Sequence of chain 3.A:
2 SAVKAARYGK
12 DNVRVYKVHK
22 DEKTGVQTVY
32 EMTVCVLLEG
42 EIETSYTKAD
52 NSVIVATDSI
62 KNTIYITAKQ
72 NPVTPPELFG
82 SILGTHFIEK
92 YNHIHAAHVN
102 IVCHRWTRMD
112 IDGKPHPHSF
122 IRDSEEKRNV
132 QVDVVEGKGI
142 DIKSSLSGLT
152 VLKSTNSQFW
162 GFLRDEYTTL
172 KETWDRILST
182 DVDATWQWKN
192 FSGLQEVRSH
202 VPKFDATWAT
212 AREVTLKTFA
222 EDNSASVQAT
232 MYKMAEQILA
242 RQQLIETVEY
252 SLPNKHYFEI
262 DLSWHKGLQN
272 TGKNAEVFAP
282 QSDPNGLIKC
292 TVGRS

Binding-site contacts:
Ligand atom C8 contacts residue PHE160 of chain 3.A at 3.5 Å (hydrophobic).
Ligand atom C2 contacts residue ARG177 of chain 3.A at 2.6 Å.
Ligand atom N1 contacts residue VAL228 of chain 3.A at 3.5 Å.
Ligand atom O6 contacts residue ILE55 of chain 4.A at 3.5 Å.
Ligand atom C6 contacts residue GLN229 of chain 3.A at 3.1 Å.
Ligand atom O2 contacts residue VAL228 of chain 3.A at 2.0 Å.
Ligand atom N7 contacts residue THR58 of chain 4.A at 2.2 Å.
Ligand atom N1 contacts residue PHE160 of chain 3.A at 3.6 Å.
Ligand atom C2 contacts residue ASN255 of chain 3.A at 3.5 Å.
Ligand atom N9 contacts residue PHE160 of chain 3.A at 3.4 Å.
Ligand atom N3 contacts residue ASN255 of chain 3.A at 3.0 Å.
Ligand atom N7 contacts residue PHE160 of chain 3.A at 3.6 Å.
Ligand atom O8 contacts residue LEU171 of chain 3.A at 3.2 Å.
Ligand atom C5 contacts residue THR58 of chain 4.A at 3.3 Å.
Ligand atom C4 contacts residue ARG177 of chain 3.A at 3.0 Å.
Ligand atom C4 contacts residue ASN255 of chain 3.A at 3.4 Å.
Ligand atom DAA contacts residue ASP59 of chain 4.A at 2.5 Å.
Ligand atom N3 contacts residue ARG177 of chain 3.A at 2.3 Å.
Ligand atom N9 contacts residue THR58 of chain 4.A at 3.5 Å.
Ligand atom N7 contacts residue ALA57 of chain 4.A at 3.6 Å.
Ligand atom C2 contacts residue VAL228 of chain 3.A at 3.0 Å (hydrophobic).
Ligand atom O2 contacts residue ARG177 of chain 3.A at 2.1 Å.
Ligand atom N9 contacts residue ARG177 of chain 3.A at 3.1 Å.
Ligand atom O2 contacts residue SER227 of chain 3.A at 3.5 Å.
Ligand atom DAA contacts residue THR58 of chain 4.A at 3.0 Å.
Ligand atom DAC contacts residue VAL228 of chain 3.A at 3.1 Å.
Ligand atom DAB contacts residue PHE160 of chain 3.A at 3.6 Å.
Ligand atom O8 contacts residue THR58 of chain 4.A at 2.9 Å.
Ligand atom C5 contacts residue PHE160 of chain 3.A at 3.3 Å (hydrophobic).
Ligand atom C6 contacts residue PHE160 of chain 3.A at 3.5 Å (hydrophobic).
Ligand atom DAB contacts residue ARG177 of chain 3.A at 2.6 Å.
Ligand atom C8 contacts residue THR58 of chain 4.A at 2.9 Å.
Ligand atom DAC contacts residue GLN229 of chain 3.A at 2.0 Å.
Ligand atom C4 contacts residue PHE160 of chain 3.A at 3.4 Å (hydrophobic).
Ligand atom DAA contacts residue LEU171 of chain 3.A at 3.3 Å.
Ligand atom O8 contacts residue ALA57 of chain 4.A at 3.4 Å.
Ligand atom O8 contacts residue ASP59 of chain 4.A at 2.2 Å.
Ligand atom N1 contacts residue GLN229 of chain 3.A at 3.0 Å (h-bond).
Ligand atom C8 contacts residue ASP59 of chain 4.A at 3.3 Å.
Ligand atom O6 contacts residue GLN229 of chain 3.A at 2.2 Å.

This small molecule binds to this protein.
Small molecule (SMILES): O=c1[nH]c(=O)c2nc(O)[nH]c2[nH]1

Sequence of chain 4.A:
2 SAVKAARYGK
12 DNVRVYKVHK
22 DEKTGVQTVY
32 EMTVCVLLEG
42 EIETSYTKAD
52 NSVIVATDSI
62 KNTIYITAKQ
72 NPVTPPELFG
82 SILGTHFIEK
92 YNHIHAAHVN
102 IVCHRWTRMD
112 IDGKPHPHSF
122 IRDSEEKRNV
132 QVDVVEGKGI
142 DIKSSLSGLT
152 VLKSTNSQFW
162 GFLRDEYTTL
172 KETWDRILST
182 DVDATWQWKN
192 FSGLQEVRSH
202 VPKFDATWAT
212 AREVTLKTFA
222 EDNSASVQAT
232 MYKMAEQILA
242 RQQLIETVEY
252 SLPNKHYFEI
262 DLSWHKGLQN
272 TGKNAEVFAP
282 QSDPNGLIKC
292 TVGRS